Binding-site contacts:
Ligand atom O13 contacts residue THR58 of chain 2.A at 3.9 Å.
Ligand atom C5 contacts residue PHE160 of chain 1.A at 3.4 Å (hydrophobic).
Ligand atom N7 contacts residue PHE160 of chain 1.A at 3.6 Å.
Ligand atom C2 contacts residue ASN255 of chain 1.A at 3.9 Å.
Ligand atom N7 contacts residue THR58 of chain 2.A at 2.9 Å (h-bond).
Ligand atom O13 contacts residue GLN229 of chain 1.A at 3.0 Å (h-bond).
Ligand atom N1 contacts residue GLN229 of chain 1.A at 3.0 Å (h-bond).
Ligand atom C2 contacts residue GLN229 of chain 1.A at 3.8 Å.
Ligand atom C4 contacts residue PHE160 of chain 1.A at 3.4 Å (hydrophobic).
Ligand atom N3 contacts residue PHE160 of chain 1.A at 3.8 Å.
Ligand atom C2 contacts residue ARG177 of chain 1.A at 3.5 Å.
Ligand atom C6 contacts residue PHE160 of chain 1.A at 3.5 Å (hydrophobic).
Ligand atom O11 contacts residue ARG177 of chain 1.A at 3.0 Å (salt-bridge).
Ligand atom N9 contacts residue ARG177 of chain 1.A at 3.9 Å.
Ligand atom O13 contacts residue PHE160 of chain 1.A at 3.9 Å.
Ligand atom N9 contacts residue PHE160 of chain 1.A at 3.6 Å.
Ligand atom C5 contacts residue THR58 of chain 2.A at 4.0 Å.
Ligand atom O11 contacts residue ASN255 of chain 1.A at 4.1 Å.
Ligand atom O11 contacts residue PHE160 of chain 1.A at 4.0 Å.
Ligand atom N3 contacts residue ARG177 of chain 1.A at 3.0 Å (salt-bridge).
Ligand atom C8 contacts residue THR58 of chain 2.A at 3.2 Å.
Ligand atom O24 contacts residue ASP59 of chain 2.A at 2.9 Å (salt-bridge).
Ligand atom C4 contacts residue ARG177 of chain 1.A at 3.8 Å.
Ligand atom C8 contacts residue PHE160 of chain 1.A at 3.7 Å (hydrophobic).
Ligand atom N1 contacts residue PHE160 of chain 1.A at 3.6 Å.
Ligand atom O11 contacts residue VAL228 of chain 1.A at 2.9 Å (h-bond).
Ligand atom C6 contacts residue GLN229 of chain 1.A at 3.8 Å.
Ligand atom C2 contacts residue VAL228 of chain 1.A at 3.9 Å (hydrophobic).
Ligand atom O24 contacts residue LEU171 of chain 1.A at 3.6 Å.
Ligand atom O13 contacts residue ILE55 of chain 2.A at 3.6 Å.
Ligand atom C2 contacts residue PHE160 of chain 1.A at 3.7 Å (hydrophobic).
Ligand atom C4 contacts residue ASN255 of chain 1.A at 3.9 Å.
Ligand atom O13 contacts residue TYR9 of chain 2.A at 3.9 Å.
Ligand atom N3 contacts residue ASN255 of chain 1.A at 3.4 Å (h-bond).
Ligand atom O24 contacts residue THR58 of chain 2.A at 3.2 Å (h-bond).
Ligand atom C8 contacts residue ASP59 of chain 2.A at 3.9 Å.
Ligand atom O24 contacts residue ALA57 of chain 2.A at 3.7 Å.
Ligand atom O11 contacts residue SER227 of chain 1.A at 3.6 Å.
Ligand atom N7 contacts residue ALA57 of chain 2.A at 3.7 Å.
Ligand atom O11 contacts residue GLN229 of chain 1.A at 3.7 Å.

Sequence of chain 2.A:
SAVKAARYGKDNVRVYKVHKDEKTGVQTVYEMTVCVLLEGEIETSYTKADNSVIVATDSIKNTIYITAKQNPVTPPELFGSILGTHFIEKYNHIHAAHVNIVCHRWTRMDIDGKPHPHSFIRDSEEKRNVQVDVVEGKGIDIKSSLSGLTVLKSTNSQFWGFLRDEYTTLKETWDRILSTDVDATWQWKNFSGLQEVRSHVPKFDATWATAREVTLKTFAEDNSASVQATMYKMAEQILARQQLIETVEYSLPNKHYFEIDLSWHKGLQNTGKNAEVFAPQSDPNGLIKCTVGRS

The protein below binds the small molecule below.
Small molecule (SMILES): O=c1[nH]c(=O)c2[nH]c(=O)[nH]c2[nH]1

Sequence of chain 1.A:
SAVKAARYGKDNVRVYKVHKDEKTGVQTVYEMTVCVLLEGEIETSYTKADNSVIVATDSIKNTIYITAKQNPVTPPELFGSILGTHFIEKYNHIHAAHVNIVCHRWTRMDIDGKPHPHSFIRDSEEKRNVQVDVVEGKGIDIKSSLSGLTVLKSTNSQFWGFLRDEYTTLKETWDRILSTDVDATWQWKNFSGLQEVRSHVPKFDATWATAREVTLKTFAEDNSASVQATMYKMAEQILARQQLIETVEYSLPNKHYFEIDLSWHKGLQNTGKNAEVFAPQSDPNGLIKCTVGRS